The protein below binds the small molecule below.
Small molecule (SMILES): N[C@@H](CC(=O)O)C(=O)O

Sequence of chain 1.C:
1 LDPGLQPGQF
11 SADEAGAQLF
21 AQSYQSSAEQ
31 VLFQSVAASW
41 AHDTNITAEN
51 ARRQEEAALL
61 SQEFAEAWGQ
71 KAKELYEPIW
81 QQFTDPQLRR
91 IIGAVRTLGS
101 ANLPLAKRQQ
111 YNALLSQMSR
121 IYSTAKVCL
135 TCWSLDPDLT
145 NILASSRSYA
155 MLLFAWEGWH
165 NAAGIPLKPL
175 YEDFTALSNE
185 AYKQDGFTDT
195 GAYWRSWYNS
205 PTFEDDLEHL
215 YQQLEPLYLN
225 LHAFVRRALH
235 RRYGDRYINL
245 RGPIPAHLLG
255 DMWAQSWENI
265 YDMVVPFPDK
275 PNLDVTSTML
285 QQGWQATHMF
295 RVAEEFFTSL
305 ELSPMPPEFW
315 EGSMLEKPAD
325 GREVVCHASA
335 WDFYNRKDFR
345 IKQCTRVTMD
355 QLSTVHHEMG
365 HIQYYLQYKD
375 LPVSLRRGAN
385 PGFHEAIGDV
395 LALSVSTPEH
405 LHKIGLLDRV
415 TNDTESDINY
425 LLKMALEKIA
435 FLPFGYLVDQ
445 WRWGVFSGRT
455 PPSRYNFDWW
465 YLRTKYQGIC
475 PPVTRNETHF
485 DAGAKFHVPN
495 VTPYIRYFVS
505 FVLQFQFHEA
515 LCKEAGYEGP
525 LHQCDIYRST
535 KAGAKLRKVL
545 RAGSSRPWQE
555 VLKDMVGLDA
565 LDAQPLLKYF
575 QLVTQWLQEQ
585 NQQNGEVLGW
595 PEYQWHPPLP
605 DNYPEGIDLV

Binding-site contacts:
Ligand atom OD2 contacts residue THR358 of chain 1.C at 3.4 Å (h-bond).
Ligand atom N contacts residue SER1 of chain 1.HA at 3.7 Å.
Ligand atom CB contacts residue GLU362 of chain 1.C at 3.2 Å.
Ligand atom N contacts residue ALA332 of chain 1.C at 2.8 Å (h-bond).
Ligand atom C contacts residue HIS491 of chain 1.C at 4.1 Å.
Ligand atom CG contacts residue ALA332 of chain 1.C at 4.1 Å (hydrophobic).
Ligand atom O contacts residue SER1 of chain 1.HA at 2.2 Å (h-bond).
Ligand atom OD1 contacts residue THR358 of chain 1.C at 4.4 Å.
Ligand atom CA contacts residue GLU362 of chain 1.C at 3.3 Å.
Ligand atom CB contacts residue THR358 of chain 1.C at 4.2 Å.
Ligand atom OD1 contacts residue HIS331 of chain 1.C at 3.5 Å (h-bond).
Ligand atom O contacts residue HIS491 of chain 1.C at 3.1 Å (h-bond).
Ligand atom OD1 contacts residue ALA332 of chain 1.C at 3.6 Å.
Ligand atom CG contacts residue SER1 of chain 1.HA at 3.4 Å.
Ligand atom C contacts residue SER1 of chain 1.HA at 1.3 Å.
Ligand atom CA contacts residue HIS361 of chain 1.C at 3.7 Å.
Ligand atom O contacts residue TYR501 of chain 1.C at 3.5 Å (h-bond).
Ligand atom CB contacts residue HIS361 of chain 1.C at 3.6 Å.
Ligand atom CG contacts residue GLU362 of chain 1.C at 4.1 Å.
Ligand atom C contacts residue HIS331 of chain 1.C at 3.7 Å.
Ligand atom CB contacts residue SER1 of chain 1.HA at 3.0 Å.
Ligand atom CG contacts residue THR358 of chain 1.C at 3.8 Å.
Ligand atom OD2 contacts residue SER1 of chain 1.HA at 3.9 Å.
Ligand atom N contacts residue HIS331 of chain 1.C at 3.7 Å.
Ligand atom CA contacts residue SER1 of chain 1.HA at 2.5 Å.
Ligand atom O contacts residue HIS331 of chain 1.C at 2.8 Å (h-bond).
Ligand atom CA contacts residue HIS331 of chain 1.C at 4.3 Å.
Ligand atom OD1 contacts residue SER1 of chain 1.HA at 3.5 Å (h-bond).
Ligand atom N contacts residue HIS361 of chain 1.C at 4.4 Å.
Ligand atom C contacts residue TYR501 of chain 1.C at 3.8 Å (hydrophobic).
Ligand atom N contacts residue GLU362 of chain 1.C at 2.7 Å (salt-bridge).
Ligand atom OD1 contacts residue GLU362 of chain 1.C at 4.2 Å.
Ligand atom CA contacts residue ALA332 of chain 1.C at 4.2 Å (hydrophobic).